This protein binds this small molecule.
Small molecule (SMILES): CC(=O)N1CCC(C(=O)N2CCCCC2)CC1

Sequence of chain 2.A:
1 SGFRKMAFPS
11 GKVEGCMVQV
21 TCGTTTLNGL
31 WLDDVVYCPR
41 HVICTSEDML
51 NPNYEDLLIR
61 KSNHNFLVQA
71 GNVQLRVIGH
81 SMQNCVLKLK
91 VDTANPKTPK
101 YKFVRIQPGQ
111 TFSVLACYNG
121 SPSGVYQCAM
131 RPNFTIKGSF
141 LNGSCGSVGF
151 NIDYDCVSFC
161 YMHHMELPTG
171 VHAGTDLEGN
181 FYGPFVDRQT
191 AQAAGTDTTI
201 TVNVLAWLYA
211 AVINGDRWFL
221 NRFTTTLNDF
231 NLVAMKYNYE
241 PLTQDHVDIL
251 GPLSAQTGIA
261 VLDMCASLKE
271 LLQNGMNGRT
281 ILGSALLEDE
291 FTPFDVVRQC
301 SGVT

Binding-site contacts:
Ligand atom C contacts residue LEU141 of chain 2.A at 4.5 Å (hydrophobic).
Ligand atom O contacts residue LEU27 of chain 2.A at 4.0 Å.
Ligand atom O contacts residue LEU141 of chain 2.A at 4.5 Å.
Ligand atom C6 contacts residue THR26 of chain 2.A at 4.2 Å.
Ligand atom C contacts residue SER144 of chain 2.A at 4.4 Å.
Ligand atom O contacts residue ASN142 of chain 2.A at 3.8 Å.
Ligand atom N1 contacts residue MET49 of chain 2.A at 4.2 Å.
Ligand atom C1 contacts residue GLY143 of chain 2.A at 3.6 Å.
Ligand atom O contacts residue CYS145 of chain 2.A at 3.1 Å (h-bond).
Ligand atom C contacts residue GLY143 of chain 2.A at 4.4 Å.
Ligand atom C10 contacts residue SER46 of chain 2.A at 4.2 Å.
Ligand atom C5 contacts residue THR25 of chain 2.A at 4.3 Å.
Ligand atom C2 contacts residue ASN142 of chain 2.A at 4.4 Å.
Ligand atom N contacts residue CYS145 of chain 2.A at 3.4 Å (h-bond).
Ligand atom C5 contacts residue ASN142 of chain 2.A at 3.8 Å.
Ligand atom C9 contacts residue CYS44 of chain 2.A at 4.1 Å (hydrophobic).
Ligand atom N contacts residue ASN142 of chain 2.A at 4.3 Å.
Ligand atom C3 contacts residue ASN142 of chain 2.A at 3.5 Å.
Ligand atom O contacts residue SER144 of chain 2.A at 3.2 Å (h-bond).
Ligand atom C9 contacts residue MET49 of chain 2.A at 4.3 Å (hydrophobic).
Ligand atom C1 contacts residue ASN142 of chain 2.A at 4.4 Å.
Ligand atom C6 contacts residue GLY143 of chain 2.A at 4.3 Å.
Ligand atom O contacts residue GLY143 of chain 2.A at 2.7 Å (h-bond).
Ligand atom O1 contacts residue ASN142 of chain 2.A at 3.0 Å (h-bond).
Ligand atom C1 contacts residue HIS41 of chain 2.A at 4.5 Å.
Ligand atom N contacts residue HIS41 of chain 2.A at 4.0 Å.
Ligand atom C7 contacts residue ASN142 of chain 2.A at 3.8 Å.
Ligand atom C4 contacts residue ASN142 of chain 2.A at 3.8 Å.
Ligand atom C1 contacts residue CYS145 of chain 2.A at 2.8 Å (hydrophobic).
Ligand atom C8 contacts residue MET49 of chain 2.A at 3.3 Å (hydrophobic).
Ligand atom C contacts residue CYS145 of chain 2.A at 1.8 Å (hydrophobic).
Ligand atom N contacts residue GLY143 of chain 2.A at 4.3 Å.
Ligand atom C1 contacts residue SER144 of chain 2.A at 4.2 Å.
Ligand atom C9 contacts residue THR25 of chain 2.A at 4.0 Å.
Ligand atom C10 contacts residue THR45 of chain 2.A at 3.8 Å.
Ligand atom C9 contacts residue THR45 of chain 2.A at 4.1 Å.
Ligand atom C2 contacts residue CYS145 of chain 2.A at 3.6 Å (hydrophobic).
Ligand atom C2 contacts residue HIS41 of chain 2.A at 3.6 Å.
Ligand atom C6 contacts residue THR25 of chain 2.A at 4.1 Å.